Sequence of chain 1.A:
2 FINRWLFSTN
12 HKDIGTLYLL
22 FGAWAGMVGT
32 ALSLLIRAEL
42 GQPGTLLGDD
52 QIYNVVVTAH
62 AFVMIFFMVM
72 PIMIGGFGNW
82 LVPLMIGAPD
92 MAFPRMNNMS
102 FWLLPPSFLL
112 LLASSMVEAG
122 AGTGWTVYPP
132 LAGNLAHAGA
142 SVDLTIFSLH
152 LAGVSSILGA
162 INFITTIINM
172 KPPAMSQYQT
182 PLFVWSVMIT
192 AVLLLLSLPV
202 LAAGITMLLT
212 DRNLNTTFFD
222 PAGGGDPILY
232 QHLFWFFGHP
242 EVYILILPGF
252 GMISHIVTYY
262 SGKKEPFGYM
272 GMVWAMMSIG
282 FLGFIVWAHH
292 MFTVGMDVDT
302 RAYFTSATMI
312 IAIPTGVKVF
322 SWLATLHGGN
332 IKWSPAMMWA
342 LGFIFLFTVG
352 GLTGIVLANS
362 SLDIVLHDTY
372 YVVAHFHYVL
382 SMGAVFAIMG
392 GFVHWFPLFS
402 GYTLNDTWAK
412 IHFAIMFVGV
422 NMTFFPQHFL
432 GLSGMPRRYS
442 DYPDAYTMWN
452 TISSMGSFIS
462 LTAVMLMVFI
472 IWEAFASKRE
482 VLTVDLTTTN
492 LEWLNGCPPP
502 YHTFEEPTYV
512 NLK

Binding-site contacts:
Ligand atom C43 contacts residue ALA34 of chain 1.L at 4.1 Å (hydrophobic).
Ligand atom O61 contacts residue ARG40 of chain 1.L at 3.7 Å.
Ligand atom C1 contacts residue PHE55 of chain 1.J at 4.1 Å (hydrophobic).
Ligand atom C3 contacts residue ARG40 of chain 1.L at 3.6 Å.
Ligand atom C25 contacts residue ILE38 of chain 1.L at 4.2 Å (hydrophobic).
Ligand atom O16 contacts residue ARG40 of chain 1.L at 4.0 Å.
Ligand atom C37 contacts residue EDO1 of chain 1.BD at 3.6 Å.
Ligand atom O55 contacts residue PHE55 of chain 1.J at 3.9 Å.
Ligand atom O16 contacts residue HIS41 of chain 1.L at 3.8 Å.
Ligand atom C19 contacts residue HIS41 of chain 1.L at 4.2 Å.
Ligand atom C31 contacts residue ALA34 of chain 1.L at 4.0 Å (hydrophobic).
Ligand atom C43 contacts residue EDO1 of chain 1.BD at 1.4 Å.
Ligand atom C57 contacts residue ARG40 of chain 1.L at 3.4 Å.
Ligand atom C40 contacts residue EDO1 of chain 1.BD at 2.9 Å.
Ligand atom C34 contacts residue EDO1 of chain 1.BD at 4.0 Å.
Ligand atom C6 contacts residue ARG40 of chain 1.L at 3.9 Å.
Ligand atom C1 contacts residue ARG40 of chain 1.L at 3.9 Å.
Ligand atom C25 contacts residue PHE37 of chain 1.L at 4.3 Å (hydrophobic).
Ligand atom C34 contacts residue TGL1 of chain 1.ZC at 4.0 Å.
Ligand atom O49 contacts residue PHE55 of chain 1.J at 3.2 Å.
Ligand atom C37 contacts residue TGL1 of chain 1.ZC at 3.4 Å.
Ligand atom C43 contacts residue SER30 of chain 1.L at 3.7 Å.
Ligand atom C5 contacts residue ARG40 of chain 1.L at 4.3 Å.
Ligand atom C2 contacts residue PHE55 of chain 1.J at 4.0 Å (hydrophobic).
Ligand atom C6 contacts residue HIS41 of chain 1.L at 4.3 Å.
Ligand atom O3 contacts residue ARG40 of chain 1.L at 3.0 Å (salt-bridge).
Ligand atom C19 contacts residue MET117 of chain 1.A at 3.9 Å (hydrophobic).
Ligand atom C22 contacts residue MET117 of chain 1.A at 3.9 Å (hydrophobic).
Ligand atom O49 contacts residue HIS41 of chain 1.L at 2.5 Å (h-bond).
Ligand atom C19 contacts residue PHE37 of chain 1.L at 3.9 Å (hydrophobic).
Ligand atom C37 contacts residue ALA34 of chain 1.L at 3.6 Å (hydrophobic).
Ligand atom C40 contacts residue TGL1 of chain 1.ZC at 3.5 Å.
Ligand atom C4 contacts residue ARG40 of chain 1.L at 3.5 Å.
Ligand atom C1 contacts residue HIS41 of chain 1.L at 3.8 Å.
Ligand atom C25 contacts residue MET117 of chain 1.A at 4.3 Å (hydrophobic).
Ligand atom O7 contacts residue ARG40 of chain 1.L at 4.1 Å.
Ligand atom O5 contacts residue ARG40 of chain 1.L at 3.2 Å (salt-bridge).
Ligand atom O55 contacts residue LEU44 of chain 1.L at 4.0 Å.
Ligand atom C31 contacts residue EDO1 of chain 1.BD at 4.3 Å.
Ligand atom C7 contacts residue LEU44 of chain 1.L at 4.2 Å (hydrophobic).

Sequence of chain 1.J:
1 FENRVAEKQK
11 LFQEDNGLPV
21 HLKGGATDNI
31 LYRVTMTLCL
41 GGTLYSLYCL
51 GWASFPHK

This small molecule binds to this protein.
Small molecule (SMILES): CCCCCCCCCCO[C@@H]1O[C@H](CO)[C@@H](O[C@H]2O[C@H](CO)[C@@H](O)[C@H](O)[C@H]2O)[C@H](O)[C@H]1O

Sequence of chain 1.M:
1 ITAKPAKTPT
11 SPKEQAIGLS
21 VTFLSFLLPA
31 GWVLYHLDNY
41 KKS

Sequence of chain 1.L:
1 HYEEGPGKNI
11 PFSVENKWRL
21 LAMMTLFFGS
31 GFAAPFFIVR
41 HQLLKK